Sequence of chain 1.A:
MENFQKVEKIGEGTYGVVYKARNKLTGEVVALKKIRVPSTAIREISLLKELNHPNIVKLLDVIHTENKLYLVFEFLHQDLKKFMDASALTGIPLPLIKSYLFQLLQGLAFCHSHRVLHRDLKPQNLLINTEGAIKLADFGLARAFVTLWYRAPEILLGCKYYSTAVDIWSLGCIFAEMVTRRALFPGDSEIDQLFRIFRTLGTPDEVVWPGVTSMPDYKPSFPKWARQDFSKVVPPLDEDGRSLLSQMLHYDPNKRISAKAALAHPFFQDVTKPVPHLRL

The small molecule below binds the protein below.
Small molecule (SMILES): CNS(=O)(=O)Cc1ccc(NN=C2C(=O)Nc3ccc4ncsc4c32)cc1

Binding-site contacts:
Ligand atom N19 contacts residue LEU134 of chain 1.A at 3.8 Å.
Ligand atom C22 contacts residue LEU83 of chain 1.A at 3.2 Å (hydrophobic).
Ligand atom C9 contacts residue LEU134 of chain 1.A at 3.6 Å (hydrophobic).
Ligand atom C14 contacts residue VAL18 of chain 1.A at 3.8 Å (hydrophobic).
Ligand atom S34 contacts residue LYS89 of chain 1.A at 3.8 Å.
Ligand atom C25 contacts residue ILE10 of chain 1.A at 3.6 Å (hydrophobic).
Ligand atom N15 contacts residue ASP145 of chain 1.A at 3.5 Å (salt-bridge).
Ligand atom C3 contacts residue LEU134 of chain 1.A at 3.4 Å (hydrophobic).
Ligand atom C7 contacts residue PHE80 of chain 1.A at 3.5 Å (hydrophobic).
Ligand atom N1 contacts residue LEU134 of chain 1.A at 3.5 Å.
Ligand atom C8 contacts residue LEU134 of chain 1.A at 3.7 Å (hydrophobic).
Ligand atom O11 contacts residue PHE82 of chain 1.A at 3.4 Å.
Ligand atom N1 contacts residue ALA31 of chain 1.A at 3.3 Å.
Ligand atom O11 contacts residue LEU83 of chain 1.A at 2.8 Å (h-bond).
Ligand atom O11 contacts residue LEU134 of chain 1.A at 3.8 Å.
Ligand atom O35 contacts residue ASP86 of chain 1.A at 3.5 Å (salt-bridge).
Ligand atom C22 contacts residue HIS84 of chain 1.A at 3.6 Å.
Ligand atom N37 contacts residue LYS89 of chain 1.A at 3.4 Å.
Ligand atom C21 contacts residue ILE10 of chain 1.A at 3.4 Å (hydrophobic).
Ligand atom C2 contacts residue LEU83 of chain 1.A at 3.9 Å (hydrophobic).
Ligand atom C21 contacts residue LEU83 of chain 1.A at 3.7 Å (hydrophobic).
Ligand atom N19 contacts residue LEU83 of chain 1.A at 3.3 Å (h-bond).
Ligand atom N12 contacts residue ILE10 of chain 1.A at 3.5 Å.
Ligand atom N19 contacts residue ILE10 of chain 1.A at 3.8 Å.
Ligand atom O35 contacts residue LYS89 of chain 1.A at 3.5 Å.
Ligand atom C26 contacts residue ILE10 of chain 1.A at 3.3 Å (hydrophobic).
Ligand atom C2 contacts residue ALA31 of chain 1.A at 3.6 Å (hydrophobic).
Ligand atom O35 contacts residue GLN85 of chain 1.A at 3.3 Å.
Ligand atom C6 contacts residue PHE80 of chain 1.A at 3.9 Å (hydrophobic).
Ligand atom C2 contacts residue GLU81 of chain 1.A at 3.7 Å.
Ligand atom O11 contacts residue GLU81 of chain 1.A at 3.8 Å.
Ligand atom N37 contacts residue ASP86 of chain 1.A at 3.0 Å (salt-bridge).
Ligand atom C39 contacts residue ASP86 of chain 1.A at 3.5 Å.
Ligand atom C8 contacts residue ALA31 of chain 1.A at 3.7 Å (hydrophobic).
Ligand atom N1 contacts residue GLU81 of chain 1.A at 3.0 Å (salt-bridge).
Ligand atom C2 contacts residue LEU134 of chain 1.A at 3.4 Å (hydrophobic).
Ligand atom C23 contacts residue HIS84 of chain 1.A at 3.2 Å.
Ligand atom C25 contacts residue ASP86 of chain 1.A at 3.7 Å.
Ligand atom O35 contacts residue HIS84 of chain 1.A at 3.8 Å.
Ligand atom O36 contacts residue LYS89 of chain 1.A at 3.4 Å.